Binding-site contacts:
Ligand atom C7 contacts residue ARG155 of chain 1.GB at 4.4 Å.
Ligand atom CG contacts residue DOL1 of chain 1.EI at 3.6 Å.
Ligand atom C8 contacts residue ARG155 of chain 1.GB at 4.5 Å.
Ligand atom CB contacts residue DOL1 of chain 1.EI at 4.0 Å.
Ligand atom C5 contacts residue ARG155 of chain 1.GB at 4.0 Å.

Sequence of chain 1.GB:
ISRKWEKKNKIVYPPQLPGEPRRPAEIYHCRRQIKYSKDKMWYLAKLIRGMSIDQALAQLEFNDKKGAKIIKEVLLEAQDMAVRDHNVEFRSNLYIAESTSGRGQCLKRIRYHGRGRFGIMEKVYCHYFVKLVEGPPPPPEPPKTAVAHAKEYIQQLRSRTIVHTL

This small molecule binds to this protein.
Small molecule (SMILES): CC[C@H]1NC(=O)[C@@H](NC(=O)c2ncccc2O)[C@H](C)OC(=O)[C@H](c2ccccc2)NC(=O)[C@@H]2CC(=O)[C@@H](CS[C@@H]3CN4CCC3CC4)CN2C(=O)[C@H](Cc2ccc(N(C)C)cc2)N(C)C(=O)[C@H]2CCCN2C1=O